Sequence of chain 1.C:
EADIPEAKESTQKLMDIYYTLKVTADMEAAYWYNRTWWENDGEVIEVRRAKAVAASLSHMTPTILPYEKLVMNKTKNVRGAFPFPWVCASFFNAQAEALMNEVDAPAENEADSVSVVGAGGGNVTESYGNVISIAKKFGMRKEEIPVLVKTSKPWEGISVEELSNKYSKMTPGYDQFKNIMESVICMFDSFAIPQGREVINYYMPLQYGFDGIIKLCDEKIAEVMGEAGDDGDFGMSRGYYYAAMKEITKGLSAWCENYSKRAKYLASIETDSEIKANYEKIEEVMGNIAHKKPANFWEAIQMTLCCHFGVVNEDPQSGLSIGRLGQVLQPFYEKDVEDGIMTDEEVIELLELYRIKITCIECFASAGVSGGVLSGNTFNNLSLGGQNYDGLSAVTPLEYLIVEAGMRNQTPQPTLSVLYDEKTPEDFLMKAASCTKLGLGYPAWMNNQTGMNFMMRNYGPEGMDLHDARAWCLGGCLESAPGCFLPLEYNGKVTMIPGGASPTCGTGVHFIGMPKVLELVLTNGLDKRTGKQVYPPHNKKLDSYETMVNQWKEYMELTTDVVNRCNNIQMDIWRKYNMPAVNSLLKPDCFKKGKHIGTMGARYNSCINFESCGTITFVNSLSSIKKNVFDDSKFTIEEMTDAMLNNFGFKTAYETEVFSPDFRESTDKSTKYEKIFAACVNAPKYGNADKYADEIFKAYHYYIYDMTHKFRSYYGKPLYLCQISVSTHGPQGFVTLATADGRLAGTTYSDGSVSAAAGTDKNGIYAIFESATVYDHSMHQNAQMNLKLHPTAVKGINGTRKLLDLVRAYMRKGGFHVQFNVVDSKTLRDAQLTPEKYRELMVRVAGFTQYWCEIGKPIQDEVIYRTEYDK

The small molecule below binds the protein below.
Small molecule (SMILES): O=C(O)Cc1ccc(O)cc1

Binding-site contacts:
Ligand atom O1 contacts residue GLU505 of chain 1.C at 3.4 Å (salt-bridge).
Ligand atom C2 contacts residue VAL399 of chain 1.C at 3.6 Å (hydrophobic).
Ligand atom O4 contacts residue PHE214 of chain 1.C at 3.5 Å.
Ligand atom C4 contacts residue GLU637 of chain 1.C at 3.3 Å.
Ligand atom C6 contacts residue ARG223 of chain 1.C at 3.6 Å.
Ligand atom C3 contacts residue PHE214 of chain 1.C at 3.8 Å (hydrophobic).
Ligand atom C7 contacts residue CYS503 of chain 1.C at 3.9 Å (hydrophobic).
Ligand atom C3 contacts residue ILE219 of chain 1.C at 3.6 Å (hydrophobic).
Ligand atom C7 contacts residue VAL752 of chain 1.C at 4.0 Å (hydrophobic).
Ligand atom C5 contacts residue GLU637 of chain 1.C at 3.3 Å.
Ligand atom C6 contacts residue ILE750 of chain 1.C at 3.7 Å (hydrophobic).
Ligand atom C6 contacts residue VAL752 of chain 1.C at 4.0 Å (hydrophobic).
Ligand atom C2 contacts residue LEU400 of chain 1.C at 3.8 Å (hydrophobic).
Ligand atom O1 contacts residue ARG223 of chain 1.C at 3.6 Å.
Ligand atom C5 contacts residue ILE750 of chain 1.C at 3.9 Å (hydrophobic).
Ligand atom C5 contacts residue PHE537 of chain 1.C at 3.9 Å (hydrophobic).
Ligand atom O2 contacts residue GLY345 of chain 1.C at 3.2 Å (h-bond).
Ligand atom C8 contacts residue PHE405 of chain 1.C at 3.2 Å (hydrophobic).
Ligand atom C8 contacts residue CYS503 of chain 1.C at 3.9 Å (hydrophobic).
Ligand atom C4 contacts residue PHE537 of chain 1.C at 3.9 Å (hydrophobic).
Ligand atom C7 contacts residue PHE405 of chain 1.C at 3.8 Å (hydrophobic).
Ligand atom C4 contacts residue ARG223 of chain 1.C at 3.9 Å.
Ligand atom C5 contacts residue ARG223 of chain 1.C at 3.8 Å.
Ligand atom C5 contacts residue GLU505 of chain 1.C at 3.8 Å.
Ligand atom O1 contacts residue CYS503 of chain 1.C at 3.1 Å (h-bond).
Ligand atom O4 contacts residue PHE537 of chain 1.C at 3.6 Å.
Ligand atom C6 contacts residue GLU505 of chain 1.C at 3.2 Å.
Ligand atom C3 contacts residue VAL399 of chain 1.C at 3.7 Å (hydrophobic).
Ligand atom O4 contacts residue GLU637 of chain 1.C at 2.4 Å (salt-bridge).
Ligand atom O2 contacts residue SER344 of chain 1.C at 2.8 Å (h-bond).
Ligand atom O1 contacts residue PHE405 of chain 1.C at 3.7 Å.
Ligand atom O4 contacts residue GLY532 of chain 1.C at 3.6 Å.
Ligand atom C8 contacts residue SER344 of chain 1.C at 3.8 Å.
Ligand atom O1 contacts residue GLY502 of chain 1.C at 3.2 Å.
Ligand atom O2 contacts residue PHE405 of chain 1.C at 3.5 Å.
Ligand atom O2 contacts residue ARG223 of chain 1.C at 3.5 Å.
Ligand atom C8 contacts residue ARG223 of chain 1.C at 3.8 Å.
Ligand atom C1 contacts residue ARG223 of chain 1.C at 3.7 Å.
Ligand atom C2 contacts residue ARG223 of chain 1.C at 3.9 Å.
Ligand atom O4 contacts residue HIS536 of chain 1.C at 3.1 Å (h-bond).